Sequence of chain 1.B:
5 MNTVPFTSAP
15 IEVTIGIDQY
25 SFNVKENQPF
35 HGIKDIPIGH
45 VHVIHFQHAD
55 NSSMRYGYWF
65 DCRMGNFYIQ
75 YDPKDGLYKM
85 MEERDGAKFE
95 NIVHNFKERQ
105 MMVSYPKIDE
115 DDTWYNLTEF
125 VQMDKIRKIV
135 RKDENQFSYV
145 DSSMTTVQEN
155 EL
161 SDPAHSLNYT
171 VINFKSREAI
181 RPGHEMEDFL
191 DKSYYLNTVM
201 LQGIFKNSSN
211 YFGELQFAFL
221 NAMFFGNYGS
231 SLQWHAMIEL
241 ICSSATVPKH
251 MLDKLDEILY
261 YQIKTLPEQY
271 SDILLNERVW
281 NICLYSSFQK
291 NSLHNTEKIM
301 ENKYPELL

This protein binds this small molecule.
Small molecule (SMILES): COc1cc(CCO)ccc1O

Binding-site contacts:
Ligand atom C8 contacts residue GLN23 of chain 1.B at 4.0 Å.
Ligand atom C1 contacts residue GLN23 of chain 1.B at 4.4 Å.
Ligand atom C contacts residue HIS49 of chain 1.B at 4.0 Å.
Ligand atom C4 contacts residue PRO267 of chain 1.B at 3.7 Å (hydrophobic).
Ligand atom O2 contacts residue GLN23 of chain 1.B at 4.3 Å.
Ligand atom C7 contacts residue GLN23 of chain 1.B at 4.3 Å.
Ligand atom C7 contacts residue PRO267 of chain 1.B at 4.5 Å (hydrophobic).
Ligand atom C1 contacts residue HIS49 of chain 1.B at 4.4 Å.
Ligand atom C3 contacts residue MET223 of chain 1.B at 4.4 Å (hydrophobic).
Ligand atom O1 contacts residue MET223 of chain 1.B at 4.4 Å.
Ligand atom C5 contacts residue MET223 of chain 1.B at 3.9 Å (hydrophobic).
Ligand atom C4 contacts residue MET223 of chain 1.B at 3.6 Å (hydrophobic).
Ligand atom C contacts residue TYR24 of chain 1.B at 3.4 Å (hydrophobic).
Ligand atom O contacts residue HIS49 of chain 1.B at 3.5 Å.
Ligand atom O1 contacts residue ARG59 of chain 1.B at 3.5 Å (salt-bridge).
Ligand atom C8 contacts residue THR265 of chain 1.B at 3.7 Å.
Ligand atom C6 contacts residue PHE224 of chain 1.B at 3.8 Å (hydrophobic).
Ligand atom C6 contacts residue ARG59 of chain 1.B at 4.5 Å.
Ligand atom O contacts residue PHE224 of chain 1.B at 4.1 Å.
Ligand atom O contacts residue GLN23 of chain 1.B at 4.3 Å.
Ligand atom C7 contacts residue MET223 of chain 1.B at 4.1 Å (hydrophobic).
Ligand atom C5 contacts residue PHE224 of chain 1.B at 4.1 Å (hydrophobic).
Ligand atom C2 contacts residue PHE224 of chain 1.B at 3.7 Å (hydrophobic).
Ligand atom C contacts residue GLN23 of chain 1.B at 3.2 Å.
Ligand atom O contacts residue ASP22 of chain 1.B at 4.2 Å.
Ligand atom C contacts residue ASP22 of chain 1.B at 3.7 Å.
Ligand atom C5 contacts residue PRO267 of chain 1.B at 4.3 Å (hydrophobic).
Ligand atom C contacts residue SER25 of chain 1.B at 3.8 Å.
Ligand atom C3 contacts residue GLN23 of chain 1.B at 4.4 Å.
Ligand atom C4 contacts residue PHE224 of chain 1.B at 4.3 Å (hydrophobic).
Ligand atom C7 contacts residue THR265 of chain 1.B at 4.0 Å.
Ligand atom O2 contacts residue THR265 of chain 1.B at 2.9 Å (h-bond).
Ligand atom C3 contacts residue PRO267 of chain 1.B at 4.4 Å (hydrophobic).
Ligand atom C1 contacts residue PHE224 of chain 1.B at 3.8 Å (hydrophobic).
Ligand atom O1 contacts residue HIS49 of chain 1.B at 4.5 Å.
Ligand atom C2 contacts residue GLN23 of chain 1.B at 3.5 Å.
Ligand atom O1 contacts residue PHE224 of chain 1.B at 4.1 Å.
Ligand atom C3 contacts residue PHE224 of chain 1.B at 4.0 Å (hydrophobic).